Sequence of chain 1.A:
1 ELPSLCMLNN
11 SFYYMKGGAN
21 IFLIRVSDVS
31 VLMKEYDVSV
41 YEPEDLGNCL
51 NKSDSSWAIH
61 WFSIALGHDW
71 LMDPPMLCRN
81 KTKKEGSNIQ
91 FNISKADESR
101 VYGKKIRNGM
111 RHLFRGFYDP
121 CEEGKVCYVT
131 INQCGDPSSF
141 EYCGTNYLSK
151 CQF

Binding-site contacts:
Ligand atom C7 contacts residue ASN80 of chain 1.A at 3.6 Å.
Ligand atom O5 contacts residue ASN80 of chain 1.A at 2.2 Å (h-bond).
Ligand atom C2 contacts residue ASN80 of chain 1.A at 2.5 Å.
Ligand atom C1 contacts residue THR82 of chain 1.A at 3.7 Å.
Ligand atom O5 contacts residue THR82 of chain 1.A at 3.2 Å (h-bond).
Ligand atom C4 contacts residue ASN80 of chain 1.A at 4.2 Å.
Ligand atom O7 contacts residue ASN80 of chain 1.A at 3.7 Å.
Ligand atom C8 contacts residue ASN48 of chain 1.A at 3.7 Å.
Ligand atom C8 contacts residue VAL38 of chain 1.A at 3.9 Å (hydrophobic).
Ligand atom C7 contacts residue VAL38 of chain 1.A at 3.9 Å (hydrophobic).
Ligand atom C1 contacts residue ASN80 of chain 1.A at 1.4 Å.
Ligand atom O7 contacts residue VAL38 of chain 1.A at 3.8 Å.
Ligand atom N2 contacts residue ASN80 of chain 1.A at 3.1 Å (h-bond).
Ligand atom C5 contacts residue ASN80 of chain 1.A at 3.6 Å.
Ligand atom C3 contacts residue ASN80 of chain 1.A at 3.8 Å.
Ligand atom C6 contacts residue THR82 of chain 1.A at 4.0 Å.
Ligand atom O6 contacts residue THR82 of chain 1.A at 3.0 Å (h-bond).
Ligand atom C5 contacts residue THR82 of chain 1.A at 3.9 Å.

This small molecule binds to this protein.
Small molecule (SMILES): CC(=O)N[C@@H]1[C@@H](O)[C@H](O)[C@@H](CO)O[C@H]1O